Sequence of chain 58.C:
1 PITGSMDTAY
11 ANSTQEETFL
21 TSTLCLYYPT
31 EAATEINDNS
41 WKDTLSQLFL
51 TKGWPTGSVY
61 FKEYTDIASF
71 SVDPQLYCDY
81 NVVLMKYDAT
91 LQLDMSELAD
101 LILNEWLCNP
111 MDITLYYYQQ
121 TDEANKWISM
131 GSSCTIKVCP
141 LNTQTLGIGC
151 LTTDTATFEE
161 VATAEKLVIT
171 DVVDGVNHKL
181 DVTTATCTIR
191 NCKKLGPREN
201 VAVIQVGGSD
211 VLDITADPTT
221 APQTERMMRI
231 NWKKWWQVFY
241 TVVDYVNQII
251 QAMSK

Binding-site contacts:
Ligand atom O5 contacts residue ASN12 of chain 58.C at 2.7 Å (h-bond).
Ligand atom C7 contacts residue ASN12 of chain 58.C at 3.9 Å.
Ligand atom N2 contacts residue ASN12 of chain 58.C at 3.8 Å.
Ligand atom O7 contacts residue ASN12 of chain 58.C at 3.7 Å.
Ligand atom C2 contacts residue ASN12 of chain 58.C at 3.2 Å.
Ligand atom C1 contacts residue ASN12 of chain 58.C at 2.2 Å.
Ligand atom C5 contacts residue ASN12 of chain 58.C at 4.1 Å.

This protein binds this small molecule.
Small molecule (SMILES): CC(=O)N[C@H]1[C@H](O[C@H]2[C@H](O)[C@@H](NC(C)=O)CO[C@@H]2CO)O[C@H](CO)[C@@H](O)[C@@H]1O